Binding-site contacts:
Ligand atom C8 contacts residue LEU241 of chain 1.C at 4.3 Å (hydrophobic).
Ligand atom N9 contacts residue PHE294 of chain 1.C at 3.6 Å.
Ligand atom O6 contacts residue PHE294 of chain 1.C at 4.3 Å.
Ligand atom C14 contacts residue MET279 of chain 1.C at 4.1 Å (hydrophobic).
Ligand atom C6 contacts residue ILE258 of chain 1.C at 4.0 Å (hydrophobic).
Ligand atom N9 contacts residue LEU241 of chain 1.C at 3.9 Å.
Ligand atom C6 contacts residue GLN291 of chain 1.C at 4.3 Å.
Ligand atom N7 contacts residue ILE258 of chain 1.C at 3.7 Å.
Ligand atom C2 contacts residue MET279 of chain 1.C at 4.2 Å (hydrophobic).
Ligand atom C11 contacts residue PHE294 of chain 1.C at 3.2 Å (hydrophobic).
Ligand atom N3 contacts residue PHE294 of chain 1.C at 3.1 Å.
Ligand atom O6 contacts residue ILE258 of chain 1.C at 3.4 Å.
Ligand atom C8 contacts residue PHE294 of chain 1.C at 4.2 Å (hydrophobic).
Ligand atom C6 contacts residue PHE294 of chain 1.C at 3.9 Å (hydrophobic).
Ligand atom C10 contacts residue GLN291 of chain 1.C at 3.6 Å.
Ligand atom C10 contacts residue PHE294 of chain 1.C at 4.0 Å (hydrophobic).
Ligand atom N1 contacts residue PHE294 of chain 1.C at 3.8 Å.
Ligand atom N1 contacts residue PHE262 of chain 1.C at 4.4 Å.
Ligand atom N7 contacts residue PHE294 of chain 1.C at 4.2 Å.
Ligand atom N1 contacts residue GLN291 of chain 1.C at 4.4 Å.
Ligand atom O2 contacts residue PHE294 of chain 1.C at 3.3 Å.
Ligand atom C10 contacts residue MET279 of chain 1.C at 3.7 Å (hydrophobic).
Ligand atom C2 contacts residue PHE294 of chain 1.C at 3.3 Å (hydrophobic).
Ligand atom O2 contacts residue MET279 of chain 1.C at 3.5 Å.
Ligand atom C8 contacts residue ILE258 of chain 1.C at 4.4 Å (hydrophobic).
Ligand atom C4 contacts residue PHE294 of chain 1.C at 3.3 Å (hydrophobic).
Ligand atom C5 contacts residue PHE294 of chain 1.C at 3.7 Å (hydrophobic).
Ligand atom C11 contacts residue MET195 of chain 1.C at 4.3 Å (hydrophobic).
Ligand atom C13 contacts residue MET195 of chain 1.C at 3.4 Å (hydrophobic).
Ligand atom O6 contacts residue GLN291 of chain 1.C at 3.4 Å (h-bond).
Ligand atom C5 contacts residue ILE258 of chain 1.C at 4.0 Å (hydrophobic).

A small-molecule ligand and the protein it binds are described below.
Small molecule (SMILES): CC(C)Cn1c(=O)n(C)c(=O)c2nc[nH]c21

Sequence of chain 1.C:
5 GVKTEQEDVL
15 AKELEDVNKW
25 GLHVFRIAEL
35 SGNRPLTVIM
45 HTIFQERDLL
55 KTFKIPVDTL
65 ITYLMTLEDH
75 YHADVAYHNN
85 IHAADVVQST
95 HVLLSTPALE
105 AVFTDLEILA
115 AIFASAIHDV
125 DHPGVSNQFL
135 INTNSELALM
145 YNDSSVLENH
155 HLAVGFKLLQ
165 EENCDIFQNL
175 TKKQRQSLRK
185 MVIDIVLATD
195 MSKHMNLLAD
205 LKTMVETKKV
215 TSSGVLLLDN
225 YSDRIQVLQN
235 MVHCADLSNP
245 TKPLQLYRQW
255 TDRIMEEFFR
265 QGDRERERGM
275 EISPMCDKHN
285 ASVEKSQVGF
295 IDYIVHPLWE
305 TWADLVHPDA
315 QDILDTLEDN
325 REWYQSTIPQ